Binding-site contacts:
Ligand atom C3 contacts residue ASN358 of chain 6.F at 3.8 Å.
Ligand atom N2 contacts residue ASN358 of chain 6.F at 2.9 Å (h-bond).
Ligand atom C2 contacts residue ASN358 of chain 6.F at 2.5 Å.
Ligand atom C4 contacts residue ASN358 of chain 6.F at 4.2 Å.
Ligand atom C1 contacts residue ASN358 of chain 6.F at 1.4 Å.
Ligand atom O5 contacts residue ASN358 of chain 6.F at 2.4 Å (h-bond).
Ligand atom C7 contacts residue ASN358 of chain 6.F at 3.4 Å.
Ligand atom O7 contacts residue SER343 of chain 6.F at 4.3 Å.
Ligand atom C5 contacts residue ASN358 of chain 6.F at 3.6 Å.
Ligand atom O7 contacts residue ASN358 of chain 6.F at 3.3 Å (h-bond).
Ligand atom O7 contacts residue SER345 of chain 6.F at 4.2 Å.

Sequence of chain 6.F:
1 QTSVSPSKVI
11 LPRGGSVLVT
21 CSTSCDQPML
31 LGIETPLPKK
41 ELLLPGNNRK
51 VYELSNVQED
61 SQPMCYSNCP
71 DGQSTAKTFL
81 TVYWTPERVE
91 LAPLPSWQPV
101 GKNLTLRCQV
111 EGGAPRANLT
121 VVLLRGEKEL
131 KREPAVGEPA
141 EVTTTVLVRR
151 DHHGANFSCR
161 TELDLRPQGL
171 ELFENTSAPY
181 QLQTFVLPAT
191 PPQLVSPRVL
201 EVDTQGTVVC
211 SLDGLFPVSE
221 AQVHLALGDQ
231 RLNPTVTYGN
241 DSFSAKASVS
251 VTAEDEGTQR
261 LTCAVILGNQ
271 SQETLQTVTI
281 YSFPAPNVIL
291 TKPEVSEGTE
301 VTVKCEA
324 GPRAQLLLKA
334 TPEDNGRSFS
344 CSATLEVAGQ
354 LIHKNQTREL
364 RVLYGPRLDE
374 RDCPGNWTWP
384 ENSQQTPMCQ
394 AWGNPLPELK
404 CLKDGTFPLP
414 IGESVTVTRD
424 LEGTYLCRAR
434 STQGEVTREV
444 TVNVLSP

A protein and the small-molecule ligand that binds it are described below.
Small molecule (SMILES): CC(=O)N[C@@H]1[C@@H](O)[C@H](O)[C@@H](CO)O[C@H]1O